Sequence of chain 1.J:
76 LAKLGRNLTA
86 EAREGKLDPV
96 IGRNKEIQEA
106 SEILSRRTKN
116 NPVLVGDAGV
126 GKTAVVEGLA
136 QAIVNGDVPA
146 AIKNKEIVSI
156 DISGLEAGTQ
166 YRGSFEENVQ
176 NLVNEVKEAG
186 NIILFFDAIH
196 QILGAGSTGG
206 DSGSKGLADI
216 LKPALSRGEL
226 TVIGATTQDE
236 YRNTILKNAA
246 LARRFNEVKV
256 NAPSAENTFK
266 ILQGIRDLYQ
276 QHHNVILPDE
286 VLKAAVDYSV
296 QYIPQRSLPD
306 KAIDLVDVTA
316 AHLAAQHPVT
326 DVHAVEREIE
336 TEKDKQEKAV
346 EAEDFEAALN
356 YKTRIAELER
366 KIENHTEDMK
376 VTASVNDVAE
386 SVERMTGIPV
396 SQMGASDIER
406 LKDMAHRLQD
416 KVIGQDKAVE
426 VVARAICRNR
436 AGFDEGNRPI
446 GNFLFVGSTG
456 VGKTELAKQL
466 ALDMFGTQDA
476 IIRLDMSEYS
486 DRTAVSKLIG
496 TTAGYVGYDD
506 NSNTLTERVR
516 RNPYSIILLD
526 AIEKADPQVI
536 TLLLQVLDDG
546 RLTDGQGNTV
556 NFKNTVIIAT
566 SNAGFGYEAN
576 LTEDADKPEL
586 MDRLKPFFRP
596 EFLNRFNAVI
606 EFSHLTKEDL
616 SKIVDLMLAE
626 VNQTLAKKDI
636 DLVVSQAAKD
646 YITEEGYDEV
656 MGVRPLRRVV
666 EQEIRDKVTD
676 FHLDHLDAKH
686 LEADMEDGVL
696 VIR

Binding-site contacts:
Ligand atom N9 contacts residue GLY457 of chain 1.J at 3.6 Å.
Ligand atom C4 contacts residue VAL456 of chain 1.J at 3.4 Å (hydrophobic).
Ligand atom C4' contacts residue GLY457 of chain 1.J at 3.7 Å.
Ligand atom O3A contacts residue MG1 of chain 1.BB at 3.5 Å.
Ligand atom C1' contacts residue GLY457 of chain 1.J at 3.7 Å.
Ligand atom N3 contacts residue VAL456 of chain 1.J at 3.2 Å.
Ligand atom N6 contacts residue ILE418 of chain 1.J at 2.2 Å (h-bond).
Ligand atom PB contacts residue MG1 of chain 1.BB at 2.8 Å.
Ligand atom O2B contacts residue THR454 of chain 1.J at 2.4 Å (h-bond).
Ligand atom C8 contacts residue GLU460 of chain 1.J at 3.0 Å.
Ligand atom O2' contacts residue GLU460 of chain 1.J at 3.0 Å (salt-bridge).
Ligand atom C6 contacts residue GLN420 of chain 1.J at 3.5 Å.
Ligand atom C1' contacts residue ILE618 of chain 1.J at 3.6 Å (hydrophobic).
Ligand atom C4' contacts residue VAL658 of chain 1.J at 3.7 Å (hydrophobic).
Ligand atom N3 contacts residue GLY457 of chain 1.J at 3.3 Å (h-bond).
Ligand atom C5' contacts residue GLY457 of chain 1.J at 3.4 Å.
Ligand atom N1 contacts residue VAL456 of chain 1.J at 3.2 Å (h-bond).
Ligand atom C6 contacts residue ILE418 of chain 1.J at 3.4 Å (hydrophobic).
Ligand atom O4' contacts residue GLY457 of chain 1.J at 3.0 Å (h-bond).
Ligand atom S1G contacts residue MG1 of chain 1.BB at 3.1 Å.
Ligand atom O3B contacts residue MG1 of chain 1.BB at 2.2 Å.
Ligand atom N7 contacts residue ILE418 of chain 1.J at 3.5 Å (h-bond).
Ligand atom PG contacts residue MG1 of chain 1.BB at 3.2 Å.
Ligand atom N7 contacts residue GLU460 of chain 1.J at 3.5 Å.
Ligand atom O3B contacts residue THR459 of chain 1.J at 3.3 Å.
Ligand atom N6 contacts residue GLN420 of chain 1.J at 3.2 Å (h-bond).
Ligand atom O2B contacts residue LYS458 of chain 1.J at 3.5 Å (salt-bridge).
Ligand atom C5 contacts residue VAL456 of chain 1.J at 3.5 Å (hydrophobic).
Ligand atom N1 contacts residue GLN420 of chain 1.J at 3.5 Å (h-bond).
Ligand atom S1G contacts residue THR454 of chain 1.J at 3.5 Å.
Ligand atom O2B contacts residue MG1 of chain 1.BB at 2.5 Å.
Ligand atom C6 contacts residue VAL456 of chain 1.J at 3.4 Å (hydrophobic).
Ligand atom O2G contacts residue THR454 of chain 1.J at 3.1 Å.
Ligand atom C2' contacts residue GLU460 of chain 1.J at 3.1 Å.
Ligand atom N7 contacts residue VAL417 of chain 1.J at 3.8 Å.
Ligand atom O2B contacts residue GLY455 of chain 1.J at 3.8 Å.
Ligand atom C2 contacts residue VAL456 of chain 1.J at 3.1 Å (hydrophobic).
Ligand atom C4 contacts residue GLY457 of chain 1.J at 3.5 Å.
Ligand atom O4' contacts residue VAL658 of chain 1.J at 3.5 Å.
Ligand atom S1G contacts residue LYS458 of chain 1.J at 3.5 Å.

This protein binds this small molecule.
Small molecule (SMILES): Nc1ncnc2c1ncn2[C@@H]1O[C@H](COP(=O)(O)OP(=O)(O)OP(O)(O)=S)[C@@H](O)[C@H]1O